Sequence of chain 1.B:
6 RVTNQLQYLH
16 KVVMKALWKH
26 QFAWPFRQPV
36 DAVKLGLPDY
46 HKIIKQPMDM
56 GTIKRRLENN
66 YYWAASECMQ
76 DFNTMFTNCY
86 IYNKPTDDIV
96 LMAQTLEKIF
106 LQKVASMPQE

Binding-site contacts:
Ligand atom C2 contacts residue EDO1 of chain 1.F at 3.4 Å.
Ligand atom C2 contacts residue LEU42 of chain 1.B at 3.8 Å (hydrophobic).
Ligand atom C23 contacts residue EDO1 of chain 1.F at 3.8 Å.
Ligand atom C12 contacts residue LEU40 of chain 1.B at 3.7 Å (hydrophobic).
Ligand atom C15 contacts residue TRP29 of chain 1.B at 3.6 Å (hydrophobic).
Ligand atom O contacts residue LEU42 of chain 1.B at 3.8 Å.
Ligand atom C9 contacts residue ILE94 of chain 1.B at 3.9 Å (hydrophobic).
Ligand atom C3 contacts residue EDO1 of chain 1.F at 3.6 Å.
Ligand atom C8 contacts residue PRO30 of chain 1.B at 3.8 Å (hydrophobic).
Ligand atom C8 contacts residue VAL35 of chain 1.B at 3.7 Å (hydrophobic).
Ligand atom C20 contacts residue TRP29 of chain 1.B at 3.9 Å (hydrophobic).
Ligand atom C11 contacts residue LEU40 of chain 1.B at 3.8 Å (hydrophobic).
Ligand atom N contacts residue ASN88 of chain 1.B at 2.9 Å (h-bond).
Ligand atom C7 contacts residue PRO30 of chain 1.B at 3.5 Å (hydrophobic).
Ligand atom C contacts residue TYR87 of chain 1.B at 3.7 Å (hydrophobic).
Ligand atom C3 contacts residue ASN88 of chain 1.B at 3.6 Å.
Ligand atom C20 contacts residue EDO1 of chain 1.F at 3.9 Å.
Ligand atom C17 contacts residue EDO1 of chain 1.F at 3.5 Å.
Ligand atom O3 contacts residue GLN33 of chain 1.B at 3.2 Å (h-bond).
Ligand atom N1 contacts residue VAL35 of chain 1.B at 3.7 Å.
Ligand atom C26 contacts residue GLN33 of chain 1.B at 3.3 Å.
Ligand atom O contacts residue EDO1 of chain 1.F at 3.2 Å (h-bond).
Ligand atom C19 contacts residue ILE94 of chain 1.B at 3.6 Å (hydrophobic).
Ligand atom O1 contacts residue ASN88 of chain 1.B at 3.0 Å (h-bond).
Ligand atom N2 contacts residue ASN88 of chain 1.B at 2.9 Å (h-bond).
Ligand atom C9 contacts residue ASN88 of chain 1.B at 3.9 Å.
Ligand atom C14 contacts residue TRP29 of chain 1.B at 3.5 Å (hydrophobic).
Ligand atom N contacts residue LEU42 of chain 1.B at 3.9 Å.
Ligand atom C contacts residue ASN88 of chain 1.B at 3.7 Å.
Ligand atom O2 contacts residue EDO1 of chain 1.F at 3.7 Å.
Ligand atom C18 contacts residue TRP29 of chain 1.B at 3.8 Å (hydrophobic).
Ligand atom C19 contacts residue PRO30 of chain 1.B at 3.7 Å (hydrophobic).
Ligand atom C19 contacts residue TRP29 of chain 1.B at 3.8 Å (hydrophobic).
Ligand atom C4 contacts residue EDO1 of chain 1.F at 3.7 Å.
Ligand atom C2 contacts residue ASN88 of chain 1.B at 3.7 Å.
Ligand atom N1 contacts residue ILE94 of chain 1.B at 3.9 Å.
Ligand atom C8 contacts residue PHE31 of chain 1.B at 3.7 Å (hydrophobic).
Ligand atom C1 contacts residue ASN88 of chain 1.B at 3.8 Å.
Ligand atom C18 contacts residue EDO1 of chain 1.F at 3.7 Å.
Ligand atom C7 contacts residue ILE94 of chain 1.B at 3.9 Å (hydrophobic).

The small molecule below binds the protein below.
Small molecule (SMILES): CCNC(=O)c1cc2c(-c3cc(C(C)(C)O)ccc3Oc3c(C)cc(F)cc3C)cn(C)c(=O)c2[nH]1